Sequence of chain 1.A:
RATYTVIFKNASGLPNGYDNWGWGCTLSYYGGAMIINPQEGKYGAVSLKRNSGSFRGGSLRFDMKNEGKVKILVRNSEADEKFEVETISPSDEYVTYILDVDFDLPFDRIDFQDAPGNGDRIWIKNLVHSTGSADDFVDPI

Binding-site contacts:
Ligand atom C4 contacts residue TRP26 of chain 1.A at 3.7 Å (hydrophobic).
Ligand atom C1 contacts residue TYR46 of chain 1.A at 4.2 Å (hydrophobic).
Ligand atom O5 contacts residue TRP26 of chain 1.A at 3.6 Å.
Ligand atom C6 contacts residue TYR46 of chain 1.A at 3.8 Å (hydrophobic).
Ligand atom O2 contacts residue GLN116 of chain 1.A at 3.0 Å (h-bond).
Ligand atom O6 contacts residue TRP26 of chain 1.A at 3.4 Å.
Ligand atom O6 contacts residue GLY25 of chain 1.A at 2.9 Å (h-bond).
Ligand atom O6 contacts residue LYS85 of chain 1.A at 4.1 Å.
Ligand atom C6 contacts residue ARG78 of chain 1.A at 3.3 Å.
Ligand atom C6 contacts residue GLY25 of chain 1.A at 3.4 Å.
Ligand atom O5 contacts residue TRP24 of chain 1.A at 3.7 Å.
Ligand atom C5 contacts residue TRP24 of chain 1.A at 3.5 Å (hydrophobic).
Ligand atom C6 contacts residue TRP24 of chain 1.A at 3.8 Å (hydrophobic).
Ligand atom O3 contacts residue ARG112 of chain 1.A at 3.7 Å.
Ligand atom C2 contacts residue TRP26 of chain 1.A at 3.8 Å (hydrophobic).
Ligand atom O6 contacts residue ASP22 of chain 1.A at 2.6 Å (salt-bridge).
Ligand atom C2 contacts residue TRP24 of chain 1.A at 3.9 Å (hydrophobic).
Ligand atom O3 contacts residue GLN116 of chain 1.A at 3.4 Å (h-bond).
Ligand atom C1 contacts residue TRP24 of chain 1.A at 4.0 Å (hydrophobic).
Ligand atom O2 contacts residue TYR46 of chain 1.A at 3.8 Å.
Ligand atom C2 contacts residue GLN116 of chain 1.A at 4.0 Å.
Ligand atom C3 contacts residue ARG112 of chain 1.A at 3.6 Å.
Ligand atom C6 contacts residue ASP22 of chain 1.A at 3.5 Å.
Ligand atom C3 contacts residue TRP24 of chain 1.A at 3.4 Å (hydrophobic).
Ligand atom O6 contacts residue TRP24 of chain 1.A at 3.3 Å (h-bond).
Ligand atom C1 contacts residue TRP26 of chain 1.A at 3.9 Å (hydrophobic).
Ligand atom O6 contacts residue ARG78 of chain 1.A at 3.0 Å (salt-bridge).
Ligand atom C6 contacts residue TRP26 of chain 1.A at 3.7 Å (hydrophobic).
Ligand atom O3 contacts residue TRP24 of chain 1.A at 4.0 Å.
Ligand atom C3 contacts residue GLN116 of chain 1.A at 3.9 Å.
Ligand atom O2 contacts residue ARG112 of chain 1.A at 3.0 Å (salt-bridge).
Ligand atom C5 contacts residue TRP26 of chain 1.A at 4.0 Å (hydrophobic).
Ligand atom C2 contacts residue ARG112 of chain 1.A at 3.8 Å.
Ligand atom O4 contacts residue TRP24 of chain 1.A at 3.4 Å (h-bond).
Ligand atom C4 contacts residue TRP24 of chain 1.A at 3.6 Å (hydrophobic).
Ligand atom O2 contacts residue ARG78 of chain 1.A at 4.1 Å.
Ligand atom O4 contacts residue TRP26 of chain 1.A at 3.8 Å.
Ligand atom C3 contacts residue TRP26 of chain 1.A at 3.8 Å (hydrophobic).
Ligand atom C5 contacts residue GLY25 of chain 1.A at 3.4 Å.
Ligand atom O3 contacts residue TRP26 of chain 1.A at 3.3 Å (h-bond).

The protein below binds the small molecule below.
Small molecule (SMILES): OC[C@H]1O[C@@H](O[C@H]2[C@H](O)[C@@H](O)[C@H](O[C@H]3[C@H](O)[C@@H](O)[C@H](O[C@H]4[C@H](O)[C@@H](O)[C@H](O[C@H]5[C@H](O)[C@@H](O)[C@H](O[C@H]6[C@H](O)[C@@H](O)[C@@H](O)O[C@@H]6CO)O[C@@H]5CO)O[C@@H]4CO)O[C@@H]3CO)O[C@@H]2CO)[C@H](O)[C@@H](O)[C@@H]1O